Sequence of chain 1.A:
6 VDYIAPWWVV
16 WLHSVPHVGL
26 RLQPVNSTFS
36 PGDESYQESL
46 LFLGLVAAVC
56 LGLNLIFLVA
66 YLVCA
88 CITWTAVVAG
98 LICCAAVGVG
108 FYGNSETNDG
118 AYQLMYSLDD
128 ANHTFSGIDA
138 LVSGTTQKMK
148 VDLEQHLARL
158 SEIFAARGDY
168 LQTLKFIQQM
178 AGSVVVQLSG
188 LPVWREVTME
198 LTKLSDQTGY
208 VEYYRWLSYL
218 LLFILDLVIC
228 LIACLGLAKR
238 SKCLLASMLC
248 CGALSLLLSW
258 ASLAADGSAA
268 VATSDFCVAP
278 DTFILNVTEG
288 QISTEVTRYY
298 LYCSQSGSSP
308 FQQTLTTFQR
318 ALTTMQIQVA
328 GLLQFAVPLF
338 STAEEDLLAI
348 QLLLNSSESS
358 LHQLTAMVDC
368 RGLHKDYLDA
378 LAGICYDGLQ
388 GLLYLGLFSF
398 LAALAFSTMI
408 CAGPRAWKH

The protein below binds the small molecule below.
Small molecule (SMILES): CC(=O)N[C@H]1[C@H](O[C@H]2[C@H](O)[C@@H](NC(C)=O)CO[C@@H]2CO)O[C@H](CO)[C@@H](O)[C@@H]1O

Binding-site contacts:
Ligand atom C3 contacts residue ASN129 of chain 1.A at 3.8 Å.
Ligand atom C7 contacts residue THR199 of chain 1.A at 4.1 Å.
Ligand atom C8 contacts residue THR199 of chain 1.A at 3.9 Å.
Ligand atom O5 contacts residue SER133 of chain 1.A at 4.2 Å.
Ligand atom C1 contacts residue THR199 of chain 1.A at 4.3 Å.
Ligand atom C5 contacts residue THR195 of chain 1.A at 3.7 Å.
Ligand atom O6 contacts residue THR195 of chain 1.A at 3.2 Å.
Ligand atom O7 contacts residue ASN129 of chain 1.A at 3.2 Å (h-bond).
Ligand atom C1 contacts residue ASN129 of chain 1.A at 1.4 Å.
Ligand atom C5 contacts residue ASN129 of chain 1.A at 3.7 Å.
Ligand atom O6 contacts residue SER133 of chain 1.A at 3.4 Å (h-bond).
Ligand atom C7 contacts residue ASP126 of chain 1.A at 4.0 Å.
Ligand atom N2 contacts residue THR199 of chain 1.A at 3.3 Å (h-bond).
Ligand atom C2 contacts residue ASN129 of chain 1.A at 2.5 Å.
Ligand atom O5 contacts residue THR195 of chain 1.A at 3.8 Å.
Ligand atom O5 contacts residue ASN129 of chain 1.A at 2.4 Å (h-bond).
Ligand atom C6 contacts residue SER133 of chain 1.A at 3.4 Å.
Ligand atom C1 contacts residue THR195 of chain 1.A at 4.1 Å.
Ligand atom C3 contacts residue THR199 of chain 1.A at 4.3 Å.
Ligand atom O7 contacts residue ASP126 of chain 1.A at 4.0 Å.
Ligand atom C2 contacts residue THR199 of chain 1.A at 4.2 Å.
Ligand atom C7 contacts residue ASN129 of chain 1.A at 3.2 Å.
Ligand atom C8 contacts residue ASN129 of chain 1.A at 4.3 Å.
Ligand atom N2 contacts residue ASN129 of chain 1.A at 2.9 Å (h-bond).
Ligand atom C8 contacts residue SER202 of chain 1.A at 4.2 Å.
Ligand atom C4 contacts residue ASN129 of chain 1.A at 4.3 Å.
Ligand atom O6 contacts residue ASN129 of chain 1.A at 4.4 Å.
Ligand atom C6 contacts residue THR195 of chain 1.A at 4.1 Å.
Ligand atom C8 contacts residue ASP126 of chain 1.A at 3.3 Å.